Binding-site contacts:
Ligand atom O5 contacts residue ASN146 of chain 1.C at 2.4 Å (h-bond).
Ligand atom C4 contacts residue ASN146 of chain 1.C at 4.2 Å.
Ligand atom C7 contacts residue ASN146 of chain 1.C at 3.5 Å.
Ligand atom C2 contacts residue ASN146 of chain 1.C at 2.5 Å.
Ligand atom C3 contacts residue ASN146 of chain 1.C at 3.8 Å.
Ligand atom C1 contacts residue ASN146 of chain 1.C at 1.4 Å.
Ligand atom C5 contacts residue ASN146 of chain 1.C at 3.7 Å.
Ligand atom O7 contacts residue ASN146 of chain 1.C at 3.7 Å.
Ligand atom N2 contacts residue ASN146 of chain 1.C at 2.9 Å (h-bond).

The protein below binds the small molecule below.
Small molecule (SMILES): CC(=O)N[C@@H]1[C@@H](O)[C@H](O)[C@@H](CO)O[C@H]1O

Sequence of chain 1.C:
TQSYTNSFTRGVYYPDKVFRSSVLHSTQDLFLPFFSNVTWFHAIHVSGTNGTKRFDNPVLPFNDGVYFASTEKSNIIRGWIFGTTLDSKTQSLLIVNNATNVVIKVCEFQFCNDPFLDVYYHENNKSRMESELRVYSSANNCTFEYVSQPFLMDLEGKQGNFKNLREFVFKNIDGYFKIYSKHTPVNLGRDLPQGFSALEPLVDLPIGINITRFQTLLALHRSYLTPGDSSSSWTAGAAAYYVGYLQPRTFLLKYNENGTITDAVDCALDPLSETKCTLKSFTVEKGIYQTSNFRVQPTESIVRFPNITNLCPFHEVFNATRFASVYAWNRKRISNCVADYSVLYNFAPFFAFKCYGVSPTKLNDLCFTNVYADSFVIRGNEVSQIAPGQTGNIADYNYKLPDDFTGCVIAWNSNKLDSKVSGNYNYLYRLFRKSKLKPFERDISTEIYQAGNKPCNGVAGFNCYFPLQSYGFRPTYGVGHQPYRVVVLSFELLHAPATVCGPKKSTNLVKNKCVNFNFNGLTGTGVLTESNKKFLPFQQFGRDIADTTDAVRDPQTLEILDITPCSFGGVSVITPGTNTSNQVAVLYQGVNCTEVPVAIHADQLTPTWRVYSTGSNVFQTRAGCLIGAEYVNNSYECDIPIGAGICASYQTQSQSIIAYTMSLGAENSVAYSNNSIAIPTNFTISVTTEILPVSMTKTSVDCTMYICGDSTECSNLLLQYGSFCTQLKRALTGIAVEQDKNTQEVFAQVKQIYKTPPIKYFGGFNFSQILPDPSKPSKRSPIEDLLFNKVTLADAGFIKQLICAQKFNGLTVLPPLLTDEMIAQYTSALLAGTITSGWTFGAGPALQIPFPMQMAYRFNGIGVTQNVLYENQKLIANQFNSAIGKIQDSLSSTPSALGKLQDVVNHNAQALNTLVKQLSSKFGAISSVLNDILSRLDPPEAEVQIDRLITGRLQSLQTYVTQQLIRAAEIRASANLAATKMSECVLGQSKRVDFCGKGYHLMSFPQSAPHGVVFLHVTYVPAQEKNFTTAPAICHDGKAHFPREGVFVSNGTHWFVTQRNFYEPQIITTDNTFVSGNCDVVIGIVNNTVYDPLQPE